Sequence of chain 1.B:
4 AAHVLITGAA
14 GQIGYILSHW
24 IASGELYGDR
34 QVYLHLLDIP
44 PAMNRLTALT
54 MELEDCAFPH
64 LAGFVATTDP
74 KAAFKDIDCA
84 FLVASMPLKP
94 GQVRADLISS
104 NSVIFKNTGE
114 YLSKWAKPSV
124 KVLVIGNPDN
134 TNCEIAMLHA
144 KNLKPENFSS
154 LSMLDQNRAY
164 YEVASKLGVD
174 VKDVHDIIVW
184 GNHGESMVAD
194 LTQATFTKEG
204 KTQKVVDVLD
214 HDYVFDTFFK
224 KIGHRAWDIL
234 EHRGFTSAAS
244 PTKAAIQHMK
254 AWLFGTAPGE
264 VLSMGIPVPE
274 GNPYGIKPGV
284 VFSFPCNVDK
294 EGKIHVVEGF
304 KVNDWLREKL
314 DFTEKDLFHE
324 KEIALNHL

This small molecule binds to this protein.
Small molecule (SMILES): NC(=O)C(=O)O

Binding-site contacts:
Ligand atom C2 contacts residue NAI1 of chain 1.E at 3.6 Å.
Ligand atom C1 contacts residue HIS186 of chain 1.B at 3.9 Å.
Ligand atom C2 contacts residue SER240 of chain 1.B at 3.8 Å.
Ligand atom O3 contacts residue ARG97 of chain 1.B at 2.7 Å (salt-bridge).
Ligand atom O1 contacts residue ASN130 of chain 1.B at 3.0 Å (h-bond).
Ligand atom O2 contacts residue LEU157 of chain 1.B at 3.5 Å.
Ligand atom C1 contacts residue NAI1 of chain 1.E at 3.4 Å.
Ligand atom O2 contacts residue ARG161 of chain 1.B at 2.7 Å (salt-bridge).
Ligand atom O3 contacts residue ASP158 of chain 1.B at 4.3 Å.
Ligand atom O2 contacts residue ALA229 of chain 1.B at 3.4 Å.
Ligand atom C1 contacts residue ARG97 of chain 1.B at 3.5 Å.
Ligand atom O3 contacts residue HIS186 of chain 1.B at 3.2 Å.
Ligand atom O3 contacts residue LEU157 of chain 1.B at 3.8 Å.
Ligand atom O3 contacts residue NAI1 of chain 1.E at 3.9 Å.
Ligand atom N1 contacts residue ALA229 of chain 1.B at 4.1 Å.
Ligand atom O2 contacts residue NAI1 of chain 1.E at 3.7 Å.
Ligand atom N1 contacts residue THR239 of chain 1.B at 3.7 Å.
Ligand atom C2 contacts residue LEU157 of chain 1.B at 3.9 Å (hydrophobic).
Ligand atom O3 contacts residue ARG161 of chain 1.B at 2.7 Å (salt-bridge).
Ligand atom C2 contacts residue HIS186 of chain 1.B at 3.9 Å.
Ligand atom N1 contacts residue ARG97 of chain 1.B at 4.3 Å.
Ligand atom N1 contacts residue NAI1 of chain 1.E at 3.5 Å.
Ligand atom O1 contacts residue HIS186 of chain 1.B at 3.1 Å (h-bond).
Ligand atom C1 contacts residue SER240 of chain 1.B at 4.3 Å.
Ligand atom N1 contacts residue SER240 of chain 1.B at 4.3 Å.
Ligand atom O3 contacts residue ALA229 of chain 1.B at 3.3 Å.
Ligand atom O1 contacts residue ARG97 of chain 1.B at 2.7 Å (salt-bridge).
Ligand atom O2 contacts residue SER240 of chain 1.B at 2.8 Å (h-bond).
Ligand atom N1 contacts residue ASN130 of chain 1.B at 4.0 Å.
Ligand atom C1 contacts residue ALA229 of chain 1.B at 3.8 Å (hydrophobic).
Ligand atom O1 contacts residue NAI1 of chain 1.E at 3.4 Å.
Ligand atom O2 contacts residue ARG97 of chain 1.B at 4.4 Å.
Ligand atom C2 contacts residue ARG161 of chain 1.B at 3.4 Å.
Ligand atom C1 contacts residue ASN130 of chain 1.B at 3.9 Å.
Ligand atom C2 contacts residue ARG97 of chain 1.B at 3.4 Å.
Ligand atom C2 contacts residue ALA229 of chain 1.B at 3.2 Å (hydrophobic).